Sequence of chain 1.H:
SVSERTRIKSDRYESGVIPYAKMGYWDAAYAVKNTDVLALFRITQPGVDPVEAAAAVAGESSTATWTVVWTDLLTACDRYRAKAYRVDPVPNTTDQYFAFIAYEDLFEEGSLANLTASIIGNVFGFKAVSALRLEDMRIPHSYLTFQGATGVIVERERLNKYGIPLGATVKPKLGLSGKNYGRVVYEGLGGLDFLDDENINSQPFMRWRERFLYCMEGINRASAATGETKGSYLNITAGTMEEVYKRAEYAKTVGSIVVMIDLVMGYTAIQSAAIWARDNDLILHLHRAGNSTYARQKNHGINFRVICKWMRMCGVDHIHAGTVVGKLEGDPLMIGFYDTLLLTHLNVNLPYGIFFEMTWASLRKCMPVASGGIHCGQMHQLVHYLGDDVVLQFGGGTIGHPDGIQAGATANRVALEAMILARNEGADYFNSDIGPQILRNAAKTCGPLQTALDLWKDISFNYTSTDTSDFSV

Sequence of chain 1.G:
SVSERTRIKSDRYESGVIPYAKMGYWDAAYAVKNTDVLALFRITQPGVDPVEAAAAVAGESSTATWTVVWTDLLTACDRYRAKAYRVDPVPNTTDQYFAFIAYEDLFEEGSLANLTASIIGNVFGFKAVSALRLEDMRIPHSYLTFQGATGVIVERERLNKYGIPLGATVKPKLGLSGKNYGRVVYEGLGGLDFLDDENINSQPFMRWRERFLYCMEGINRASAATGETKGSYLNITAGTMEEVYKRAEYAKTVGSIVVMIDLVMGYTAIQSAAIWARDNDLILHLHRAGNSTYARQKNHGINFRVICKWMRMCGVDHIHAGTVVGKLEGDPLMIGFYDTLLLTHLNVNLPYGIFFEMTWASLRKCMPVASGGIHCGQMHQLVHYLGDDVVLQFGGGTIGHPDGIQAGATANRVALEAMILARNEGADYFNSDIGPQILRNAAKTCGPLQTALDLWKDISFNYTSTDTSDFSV

The protein below binds the small molecule below.
Small molecule (SMILES): O=C(O)[C@@](O)(COP(=O)(O)O)[C@H](O)[C@H](O)COP(=O)(O)O

Binding-site contacts:
Ligand atom O3P contacts residue GLY407 of chain 1.H at 3.2 Å (h-bond).
Ligand atom O2P contacts residue LYS337 of chain 1.H at 3.0 Å (salt-bridge).
Ligand atom O6 contacts residue ASN127 of chain 1.G at 3.9 Å.
Ligand atom O6 contacts residue LYS337 of chain 1.H at 3.5 Å (salt-bridge).
Ligand atom C contacts residue ASN127 of chain 1.G at 3.8 Å.
Ligand atom C3 contacts residue SER382 of chain 1.H at 3.5 Å.
Ligand atom O5 contacts residue LEU338 of chain 1.H at 3.8 Å.
Ligand atom O2 contacts residue ASP207 of chain 1.H at 3.6 Å.
Ligand atom O6 contacts residue GLU64 of chain 1.G at 3.8 Å.
Ligand atom O3 contacts residue GLU208 of chain 1.H at 3.2 Å (salt-bridge).
Ligand atom O4P contacts residue HIS330 of chain 1.H at 2.9 Å (h-bond).
Ligand atom P1 contacts residue THR69 of chain 1.G at 3.8 Å.
Ligand atom O6P contacts residue ARG298 of chain 1.H at 3.1 Å (salt-bridge).
Ligand atom O2 contacts residue THR177 of chain 1.H at 3.6 Å.
Ligand atom O2P contacts residue GLY383 of chain 1.H at 3.7 Å.
Ligand atom O1P contacts residue GLY406 of chain 1.H at 3.1 Å (h-bond).
Ligand atom O2P contacts residue TRP70 of chain 1.G at 3.8 Å.
Ligand atom O4P contacts residue SER382 of chain 1.H at 3.6 Å (h-bond).
Ligand atom O7 contacts residue ASN127 of chain 1.G at 3.4 Å (h-bond).
Ligand atom C5 contacts residue ASN127 of chain 1.G at 3.9 Å.
Ligand atom O3 contacts residue HIS297 of chain 1.H at 3.2 Å (h-bond).
Ligand atom O7 contacts residue GLU208 of chain 1.H at 3.4 Å (salt-bridge).
Ligand atom O4 contacts residue SER382 of chain 1.H at 2.6 Å (h-bond).
Ligand atom O3P contacts residue LYS179 of chain 1.H at 3.4 Å.
Ligand atom O7 contacts residue ASP207 of chain 1.H at 3.3 Å (salt-bridge).
Ligand atom C3 contacts residue KCX205 of chain 1.H at 3.8 Å.
Ligand atom O3 contacts residue KCX205 of chain 1.H at 3.1 Å (h-bond).
Ligand atom O1 contacts residue LYS179 of chain 1.H at 3.5 Å (salt-bridge).
Ligand atom O4 contacts residue GLY383 of chain 1.H at 3.5 Å (h-bond).
Ligand atom O2 contacts residue LYS179 of chain 1.H at 3.2 Å (salt-bridge).
Ligand atom C1 contacts residue SER382 of chain 1.H at 3.7 Å.
Ligand atom O2 contacts residue KCX205 of chain 1.H at 3.6 Å.
Ligand atom C5 contacts residue HIS297 of chain 1.H at 3.9 Å.
Ligand atom O7 contacts residue LYS181 of chain 1.H at 3.3 Å (salt-bridge).
Ligand atom C4 contacts residue SER382 of chain 1.H at 3.6 Å.
Ligand atom O5P contacts residue ARG298 of chain 1.H at 3.1 Å (salt-bridge).
Ligand atom O3 contacts residue ASN127 of chain 1.G at 3.9 Å.
Ligand atom O3P contacts residue THR69 of chain 1.G at 2.6 Å (h-bond).
Ligand atom O6P contacts residue HIS330 of chain 1.H at 3.7 Å.
Ligand atom O2P contacts residue GLY384 of chain 1.H at 3.0 Å (h-bond).